Binding-site contacts:
Ligand atom O6 contacts residue LYS151 of chain 2.B at 2.9 Å (salt-bridge).
Ligand atom O6 contacts residue VAL173 of chain 2.B at 3.1 Å (h-bond).
Ligand atom C2 contacts residue PHE172 of chain 2.B at 3.4 Å (hydrophobic).
Ligand atom N7 contacts residue LYS151 of chain 2.B at 3.5 Å (salt-bridge).
Ligand atom OAC contacts residue GLY61 of chain 2.B at 2.8 Å (h-bond).
Ligand atom OAH contacts residue ASP123 of chain 2.B at 3.6 Å.
Ligand atom N1 contacts residue PHE172 of chain 2.B at 3.3 Å.
Ligand atom C2 contacts residue VAL173 of chain 2.B at 3.1 Å (hydrophobic).
Ligand atom PBA contacts residue ARG185 of chain 2.B at 3.7 Å.
Ligand atom C6 contacts residue PHE172 of chain 2.B at 3.5 Å (hydrophobic).
Ligand atom OAD contacts residue ALA125 of chain 2.B at 2.8 Å (h-bond).
Ligand atom N7 contacts residue ASP123 of chain 2.B at 3.8 Å.
Ligand atom N2 contacts residue LEU178 of chain 2.B at 3.5 Å.
Ligand atom OAT contacts residue ILE121 of chain 2.B at 3.5 Å.
Ligand atom PBB contacts residue ASP123 of chain 2.B at 3.8 Å.
Ligand atom OAH contacts residue THR124 of chain 2.B at 2.8 Å (h-bond).
Ligand atom C2 contacts residue ASP179 of chain 2.B at 3.8 Å.
Ligand atom O6 contacts residue PHE172 of chain 2.B at 3.5 Å.
Ligand atom PBB contacts residue ALA125 of chain 2.B at 3.7 Å.
Ligand atom N2 contacts residue PHE172 of chain 2.B at 3.4 Å.
Ligand atom CAM contacts residue ILE121 of chain 2.B at 3.7 Å (hydrophobic).
Ligand atom N3 contacts residue PHE172 of chain 2.B at 3.8 Å.
Ligand atom CAM contacts residue GLU119 of chain 2.B at 3.8 Å.
Ligand atom OAC contacts residue LYS60 of chain 2.B at 3.5 Å (salt-bridge).
Ligand atom PBB contacts residue THR124 of chain 2.B at 3.5 Å.
Ligand atom N2 contacts residue VAL173 of chain 2.B at 2.9 Å (h-bond).
Ligand atom C6 contacts residue VAL173 of chain 2.B at 3.7 Å (hydrophobic).
Ligand atom OAG contacts residue LEU126 of chain 2.B at 3.6 Å (h-bond).
Ligand atom OAC contacts residue ARG185 of chain 2.B at 3.0 Å (salt-bridge).
Ligand atom OAD contacts residue THR124 of chain 2.B at 3.3 Å (h-bond).
Ligand atom OAG contacts residue THR127 of chain 2.B at 2.6 Å (h-bond).
Ligand atom N1 contacts residue VAL173 of chain 2.B at 2.5 Å (h-bond).
Ligand atom OAF contacts residue ARG185 of chain 2.B at 2.7 Å (salt-bridge).
Ligand atom OAG contacts residue THR124 of chain 2.B at 3.5 Å (h-bond).
Ligand atom OAE contacts residue LYS60 of chain 2.B at 3.0 Å (salt-bridge).
Ligand atom O6 contacts residue VAL171 of chain 2.B at 3.5 Å (h-bond).
Ligand atom C6 contacts residue LYS151 of chain 2.B at 3.7 Å.
Ligand atom OAD contacts residue ASP123 of chain 2.B at 2.9 Å (salt-bridge).
Ligand atom N2 contacts residue ASP179 of chain 2.B at 2.6 Å (salt-bridge).
Ligand atom C8 contacts residue ASP123 of chain 2.B at 3.8 Å.

A protein and the small-molecule ligand that binds it are described below.
Small molecule (SMILES): Nc1nc2c(ncn2C[C@@H](COCCP(=O)(O)O)OCCP(=O)(O)O)c(=O)[nH]1

Sequence of chain 2.B:
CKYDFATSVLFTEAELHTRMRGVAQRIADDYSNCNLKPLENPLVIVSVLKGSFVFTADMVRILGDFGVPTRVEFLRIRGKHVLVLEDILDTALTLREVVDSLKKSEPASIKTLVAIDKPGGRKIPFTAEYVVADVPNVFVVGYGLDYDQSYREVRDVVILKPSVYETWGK